The protein below binds the small molecule below.
Small molecule (SMILES): COc1ccc(N2CCN(c3cccc(C)c3)CC2)nn1

Sequence of chain 9.A:
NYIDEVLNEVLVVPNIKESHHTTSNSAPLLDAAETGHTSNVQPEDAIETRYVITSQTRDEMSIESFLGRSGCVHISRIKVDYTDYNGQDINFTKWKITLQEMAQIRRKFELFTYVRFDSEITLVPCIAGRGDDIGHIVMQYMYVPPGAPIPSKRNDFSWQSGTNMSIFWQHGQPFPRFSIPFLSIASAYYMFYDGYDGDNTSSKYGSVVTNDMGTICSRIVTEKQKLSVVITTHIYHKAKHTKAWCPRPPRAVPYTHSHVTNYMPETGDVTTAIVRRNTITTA

Binding-site contacts:
Ligand atom C10 contacts residue SER123 of chain 9.A at 4.2 Å.
Ligand atom N4 contacts residue MET217 of chain 9.A at 3.3 Å.
Ligand atom C13 contacts residue THR102 of chain 9.A at 4.3 Å.
Ligand atom C1 contacts residue TYR193 of chain 9.A at 3.8 Å (hydrophobic).
Ligand atom O2 contacts residue MET195 of chain 9.A at 4.4 Å.
Ligand atom C14 contacts residue ILE101 of chain 9.A at 4.1 Å (hydrophobic).
Ligand atom C21 contacts residue ILE101 of chain 9.A at 4.0 Å (hydrophobic).
Ligand atom C18 contacts residue ILE125 of chain 9.A at 4.2 Å (hydrophobic).
Ligand atom C6 contacts residue THR102 of chain 9.A at 4.3 Å.
Ligand atom C3 contacts residue TYR193 of chain 9.A at 3.8 Å (hydrophobic).
Ligand atom C17 contacts residue TYR147 of chain 9.A at 4.0 Å (hydrophobic).
Ligand atom C17 contacts residue ILE220 of chain 9.A at 3.9 Å (hydrophobic).
Ligand atom C1 contacts residue MET195 of chain 9.A at 4.3 Å (hydrophobic).
Ligand atom C14 contacts residue LEU187 of chain 9.A at 4.3 Å (hydrophobic).
Ligand atom C17 contacts residue ILE101 of chain 9.A at 3.8 Å (hydrophobic).
Ligand atom C16 contacts residue TYR147 of chain 9.A at 4.3 Å (hydrophobic).
Ligand atom C7 contacts residue THR102 of chain 9.A at 4.2 Å.
Ligand atom C7 contacts residue LEU103 of chain 9.A at 3.2 Å (hydrophobic).
Ligand atom C21 contacts residue ILE220 of chain 9.A at 3.5 Å (hydrophobic).
Ligand atom C19 contacts residue ILE125 of chain 9.A at 3.2 Å (hydrophobic).
Ligand atom N5 contacts residue TYR193 of chain 9.A at 4.0 Å.
Ligand atom N5 contacts residue MET217 of chain 9.A at 3.3 Å (h-bond).
Ligand atom C20 contacts residue ILE125 of chain 9.A at 3.4 Å (hydrophobic).
Ligand atom C14 contacts residue MET217 of chain 9.A at 3.9 Å (hydrophobic).
Ligand atom C21 contacts residue TYR147 of chain 9.A at 2.7 Å (hydrophobic).
Ligand atom C8 contacts residue LEU103 of chain 9.A at 3.1 Å (hydrophobic).
Ligand atom C16 contacts residue ILE101 of chain 9.A at 3.5 Å (hydrophobic).
Ligand atom C11 contacts residue HIS241 of chain 9.A at 3.7 Å.
Ligand atom C8 contacts residue PHE121 of chain 9.A at 4.3 Å (hydrophobic).
Ligand atom C15 contacts residue ILE101 of chain 9.A at 4.1 Å (hydrophobic).
Ligand atom C13 contacts residue ILE101 of chain 9.A at 3.4 Å (hydrophobic).
Ligand atom C3 contacts residue PHE121 of chain 9.A at 4.4 Å (hydrophobic).
Ligand atom C3 contacts residue LEU103 of chain 9.A at 4.2 Å (hydrophobic).
Ligand atom C1 contacts residue TYR194 of chain 9.A at 4.2 Å (hydrophobic).
Ligand atom C18 contacts residue ILE220 of chain 9.A at 4.3 Å (hydrophobic).
Ligand atom C18 contacts residue PHE182 of chain 9.A at 4.0 Å (hydrophobic).
Ligand atom N4 contacts residue TYR193 of chain 9.A at 3.5 Å.
Ligand atom C10 contacts residue HIS241 of chain 9.A at 3.6 Å.
Ligand atom O2 contacts residue TYR193 of chain 9.A at 3.4 Å.
Ligand atom C1 contacts residue ASN215 of chain 9.A at 3.6 Å.